The protein below binds the small molecule below.
Small molecule (SMILES): CC(=O)N[C@H]1[C@H](O[C@H]2[C@H](O)[C@@H](NC(C)=O)CO[C@@H]2CO)O[C@H](CO)[C@@H](O[C@@H]2O[C@H](CO)[C@@H](O)[C@H](O)[C@@H]2O)[C@@H]1O

Binding-site contacts:
Ligand atom O6 contacts residue SER121 of chain 1.E at 2.9 Å (h-bond).
Ligand atom C8 contacts residue TRP187 of chain 1.E at 4.0 Å (hydrophobic).
Ligand atom C8 contacts residue SER189 of chain 1.E at 3.8 Å.
Ligand atom O5 contacts residue ASN186 of chain 1.E at 2.4 Å (h-bond).
Ligand atom C4 contacts residue ASN186 of chain 1.E at 4.3 Å.
Ligand atom C2 contacts residue ASN186 of chain 1.E at 2.5 Å.
Ligand atom C7 contacts residue ASN186 of chain 1.E at 3.4 Å.
Ligand atom O7 contacts residue SER189 of chain 1.E at 3.4 Å (h-bond).
Ligand atom C8 contacts residue ALA190 of chain 1.E at 3.9 Å (hydrophobic).
Ligand atom C6 contacts residue ARG116 of chain 1.E at 4.4 Å.
Ligand atom C5 contacts residue ASN186 of chain 1.E at 3.6 Å.
Ligand atom O6 contacts residue ASN186 of chain 1.E at 4.2 Å.
Ligand atom O7 contacts residue ASN186 of chain 1.E at 4.1 Å.
Ligand atom N2 contacts residue SER189 of chain 1.E at 4.4 Å.
Ligand atom C3 contacts residue ASN186 of chain 1.E at 3.8 Å.
Ligand atom C1 contacts residue ASN186 of chain 1.E at 1.4 Å.
Ligand atom C6 contacts residue SER121 of chain 1.E at 3.7 Å.
Ligand atom C8 contacts residue ARG116 of chain 1.E at 4.4 Å.
Ligand atom C8 contacts residue VAL109 of chain 1.E at 4.2 Å (hydrophobic).
Ligand atom N2 contacts residue ASN186 of chain 1.E at 2.8 Å (h-bond).
Ligand atom O6 contacts residue ARG116 of chain 1.E at 3.7 Å.
Ligand atom C7 contacts residue SER189 of chain 1.E at 3.6 Å.
Ligand atom C8 contacts residue ASN186 of chain 1.E at 3.5 Å.

Sequence of chain 1.E:
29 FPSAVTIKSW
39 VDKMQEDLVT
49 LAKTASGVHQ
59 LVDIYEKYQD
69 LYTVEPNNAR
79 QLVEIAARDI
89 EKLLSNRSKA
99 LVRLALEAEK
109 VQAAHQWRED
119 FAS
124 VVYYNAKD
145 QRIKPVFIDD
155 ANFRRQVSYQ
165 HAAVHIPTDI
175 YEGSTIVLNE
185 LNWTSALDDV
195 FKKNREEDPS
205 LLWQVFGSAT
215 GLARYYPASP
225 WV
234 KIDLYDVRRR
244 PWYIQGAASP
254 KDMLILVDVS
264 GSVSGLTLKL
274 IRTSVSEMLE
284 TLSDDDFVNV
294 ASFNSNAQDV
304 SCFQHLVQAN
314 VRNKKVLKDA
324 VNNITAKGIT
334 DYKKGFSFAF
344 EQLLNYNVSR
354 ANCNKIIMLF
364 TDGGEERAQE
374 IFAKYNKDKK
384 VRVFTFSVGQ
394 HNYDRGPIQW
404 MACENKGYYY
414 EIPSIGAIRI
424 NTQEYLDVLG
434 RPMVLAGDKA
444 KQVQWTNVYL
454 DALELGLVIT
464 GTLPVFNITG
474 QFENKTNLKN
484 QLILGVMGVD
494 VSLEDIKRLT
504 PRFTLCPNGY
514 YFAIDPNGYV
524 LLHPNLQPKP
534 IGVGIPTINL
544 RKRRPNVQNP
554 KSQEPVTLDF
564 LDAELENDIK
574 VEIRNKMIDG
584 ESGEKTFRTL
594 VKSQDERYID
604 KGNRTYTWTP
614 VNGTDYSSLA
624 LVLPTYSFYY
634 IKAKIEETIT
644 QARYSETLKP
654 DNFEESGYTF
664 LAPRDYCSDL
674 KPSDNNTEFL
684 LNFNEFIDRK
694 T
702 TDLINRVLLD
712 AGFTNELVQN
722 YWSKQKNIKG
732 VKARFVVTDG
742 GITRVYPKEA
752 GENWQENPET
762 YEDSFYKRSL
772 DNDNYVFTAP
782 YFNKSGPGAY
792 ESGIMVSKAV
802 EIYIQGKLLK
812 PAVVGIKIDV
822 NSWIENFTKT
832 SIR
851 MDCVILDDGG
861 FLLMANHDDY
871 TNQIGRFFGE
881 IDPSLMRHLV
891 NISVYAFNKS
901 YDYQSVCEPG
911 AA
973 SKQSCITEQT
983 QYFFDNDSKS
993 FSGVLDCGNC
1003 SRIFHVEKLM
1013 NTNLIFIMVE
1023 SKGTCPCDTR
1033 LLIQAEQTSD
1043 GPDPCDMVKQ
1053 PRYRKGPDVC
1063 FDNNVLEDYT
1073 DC